Sequence of chain 1.H:
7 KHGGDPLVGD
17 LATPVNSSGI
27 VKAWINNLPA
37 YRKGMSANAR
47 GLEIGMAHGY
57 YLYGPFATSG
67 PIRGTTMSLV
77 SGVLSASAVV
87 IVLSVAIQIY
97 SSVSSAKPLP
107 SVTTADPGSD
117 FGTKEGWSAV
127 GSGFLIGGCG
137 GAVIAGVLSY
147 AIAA

This protein binds this small molecule.
Small molecule (SMILES): CC1=CCCC(C)(C)[C@H]1/C=C/C(C)=C/C=C\C(C)=C\C=C/C=C(C)\C=C/C=C(C)/C=C/C1=C(C)CCCC1(C)C

Binding-site contacts:
Ligand atom C30 contacts residue CYS135 of chain 1.H at 3.8 Å (hydrophobic).
Ligand atom C29 contacts residue CYS135 of chain 1.H at 4.5 Å (hydrophobic).
Ligand atom C34 contacts residue ILE132 of chain 1.H at 4.3 Å (hydrophobic).
Ligand atom C37 contacts residue ILE132 of chain 1.H at 4.0 Å (hydrophobic).
Ligand atom C31 contacts residue CYS135 of chain 1.H at 4.2 Å (hydrophobic).
Ligand atom C26 contacts residue ILE87 of chain 1.H at 4.3 Å (hydrophobic).
Ligand atom C32 contacts residue CYS135 of chain 1.H at 4.2 Å (hydrophobic).
Ligand atom C37 contacts residue CYS135 of chain 1.H at 4.5 Å (hydrophobic).
Ligand atom C25 contacts residue ILE87 of chain 1.H at 4.0 Å (hydrophobic).
Ligand atom C35 contacts residue CYS135 of chain 1.H at 4.4 Å (hydrophobic).
Ligand atom C28 contacts residue CYS135 of chain 1.H at 4.0 Å (hydrophobic).
Ligand atom C34 contacts residue CYS135 of chain 1.H at 4.1 Å (hydrophobic).